This protein binds this small molecule.
Small molecule (SMILES): CC(=O)N[C@@H]1[C@@H](O)[C@H](O)[C@@H](CO)O[C@H]1O

Sequence of chain 1.C:
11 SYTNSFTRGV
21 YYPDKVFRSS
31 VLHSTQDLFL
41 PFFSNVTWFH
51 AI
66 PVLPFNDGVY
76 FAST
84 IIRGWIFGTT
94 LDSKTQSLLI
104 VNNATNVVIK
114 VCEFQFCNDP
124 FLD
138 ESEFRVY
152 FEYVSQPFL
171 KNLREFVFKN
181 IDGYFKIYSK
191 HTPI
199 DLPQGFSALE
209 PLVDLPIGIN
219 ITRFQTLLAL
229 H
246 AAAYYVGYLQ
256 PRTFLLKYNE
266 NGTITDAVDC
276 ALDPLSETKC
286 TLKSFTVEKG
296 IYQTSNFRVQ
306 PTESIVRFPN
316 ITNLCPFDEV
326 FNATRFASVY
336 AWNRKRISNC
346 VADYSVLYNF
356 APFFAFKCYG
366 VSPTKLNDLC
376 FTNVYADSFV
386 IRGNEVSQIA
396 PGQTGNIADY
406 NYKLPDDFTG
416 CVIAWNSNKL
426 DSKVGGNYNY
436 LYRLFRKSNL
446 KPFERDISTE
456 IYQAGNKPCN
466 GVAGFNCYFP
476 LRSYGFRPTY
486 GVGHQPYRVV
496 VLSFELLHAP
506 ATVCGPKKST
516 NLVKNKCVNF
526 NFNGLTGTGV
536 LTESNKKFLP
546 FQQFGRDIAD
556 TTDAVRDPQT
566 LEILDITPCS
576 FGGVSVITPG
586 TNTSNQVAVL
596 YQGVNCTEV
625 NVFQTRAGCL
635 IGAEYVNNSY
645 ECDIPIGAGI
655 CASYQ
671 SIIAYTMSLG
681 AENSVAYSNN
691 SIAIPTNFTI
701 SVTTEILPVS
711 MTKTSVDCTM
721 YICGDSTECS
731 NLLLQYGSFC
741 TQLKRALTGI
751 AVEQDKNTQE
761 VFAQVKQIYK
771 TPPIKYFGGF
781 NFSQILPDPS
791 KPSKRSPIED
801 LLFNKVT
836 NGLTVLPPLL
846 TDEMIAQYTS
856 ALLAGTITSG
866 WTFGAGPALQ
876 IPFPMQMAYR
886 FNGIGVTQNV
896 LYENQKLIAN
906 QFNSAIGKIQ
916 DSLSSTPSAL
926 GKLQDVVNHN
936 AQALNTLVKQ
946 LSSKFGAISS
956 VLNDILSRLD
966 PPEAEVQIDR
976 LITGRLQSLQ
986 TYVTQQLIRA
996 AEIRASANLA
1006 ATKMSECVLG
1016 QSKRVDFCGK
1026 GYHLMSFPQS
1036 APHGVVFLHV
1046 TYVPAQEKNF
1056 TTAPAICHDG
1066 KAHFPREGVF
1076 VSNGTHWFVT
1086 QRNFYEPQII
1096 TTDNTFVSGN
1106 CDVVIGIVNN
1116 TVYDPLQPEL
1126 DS

Binding-site contacts:
Ligand atom C5 contacts residue ASN109 of chain 1.C at 3.4 Å.
Ligand atom O5 contacts residue THR108 of chain 1.C at 4.2 Å.
Ligand atom C1 contacts residue ASN106 of chain 1.C at 1.4 Å.
Ligand atom C5 contacts residue ASN106 of chain 1.C at 3.7 Å.
Ligand atom C2 contacts residue THR108 of chain 1.C at 3.6 Å.
Ligand atom C4 contacts residue ASN109 of chain 1.C at 4.4 Å.
Ligand atom C4 contacts residue THR108 of chain 1.C at 4.4 Å.
Ligand atom C1 contacts residue THR108 of chain 1.C at 3.3 Å.
Ligand atom C4 contacts residue ASN106 of chain 1.C at 4.2 Å.
Ligand atom O7 contacts residue ASN106 of chain 1.C at 3.8 Å.
Ligand atom C8 contacts residue THR108 of chain 1.C at 3.9 Å.
Ligand atom C8 contacts residue ALA107 of chain 1.C at 4.2 Å (hydrophobic).
Ligand atom O5 contacts residue ASN109 of chain 1.C at 3.7 Å.
Ligand atom C1 contacts residue ASN109 of chain 1.C at 3.6 Å.
Ligand atom N2 contacts residue THR108 of chain 1.C at 3.4 Å.
Ligand atom C6 contacts residue ASN109 of chain 1.C at 4.2 Å.
Ligand atom C3 contacts residue ASN106 of chain 1.C at 3.8 Å.
Ligand atom N2 contacts residue ASN106 of chain 1.C at 2.9 Å (h-bond).
Ligand atom C7 contacts residue THR108 of chain 1.C at 4.2 Å.
Ligand atom C5 contacts residue THR108 of chain 1.C at 4.1 Å.
Ligand atom O5 contacts residue ASN106 of chain 1.C at 2.4 Å (h-bond).
Ligand atom C3 contacts residue THR108 of chain 1.C at 3.5 Å.
Ligand atom C3 contacts residue ASN109 of chain 1.C at 4.5 Å.
Ligand atom C6 contacts residue VAL111 of chain 1.C at 3.8 Å (hydrophobic).
Ligand atom C2 contacts residue ASN106 of chain 1.C at 2.5 Å.
Ligand atom C7 contacts residue ASN106 of chain 1.C at 3.5 Å.